Sequence of chain 1.A:
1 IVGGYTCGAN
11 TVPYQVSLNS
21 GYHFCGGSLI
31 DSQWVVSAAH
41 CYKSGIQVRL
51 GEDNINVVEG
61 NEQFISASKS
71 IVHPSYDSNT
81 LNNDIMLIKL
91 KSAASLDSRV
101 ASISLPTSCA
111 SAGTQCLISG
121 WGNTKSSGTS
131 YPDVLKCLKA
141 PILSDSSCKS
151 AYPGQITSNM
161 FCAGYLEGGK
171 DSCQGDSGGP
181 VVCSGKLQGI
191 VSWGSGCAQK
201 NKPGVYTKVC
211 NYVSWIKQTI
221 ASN

A small-molecule ligand and the protein it binds are described below.
Small molecule (SMILES): CC(C)OP(=O)(O)O

Binding-site contacts:
Ligand atom C2 contacts residue SER177 of chain 1.A at 3.4 Å.
Ligand atom O1P contacts residue SER192 of chain 1.A at 4.3 Å.
Ligand atom O4P contacts residue ASP176 of chain 1.A at 3.8 Å.
Ligand atom O1P contacts residue SER177 of chain 1.A at 2.6 Å (h-bond).
Ligand atom O4P contacts residue HIS40 of chain 1.A at 3.6 Å.
Ligand atom C3 contacts residue CYS173 of chain 1.A at 3.5 Å (hydrophobic).
Ligand atom P contacts residue HIS40 of chain 1.A at 2.5 Å.
Ligand atom C2 contacts residue SER192 of chain 1.A at 4.1 Å.
Ligand atom O4P contacts residue SER177 of chain 1.A at 2.4 Å (h-bond).
Ligand atom O4P contacts residue GLN174 of chain 1.A at 3.9 Å.
Ligand atom P contacts residue SER177 of chain 1.A at 1.5 Å.
Ligand atom C2 contacts residue CYS173 of chain 1.A at 4.0 Å (hydrophobic).
Ligand atom O1P contacts residue HIS40 of chain 1.A at 3.4 Å.
Ligand atom O4P contacts residue CYS173 of chain 1.A at 3.8 Å.
Ligand atom O3P contacts residue HIS40 of chain 1.A at 1.7 Å.
Ligand atom C1 contacts residue SER172 of chain 1.A at 4.1 Å.
Ligand atom C3 contacts residue GLN174 of chain 1.A at 3.5 Å.
Ligand atom C2 contacts residue GLN174 of chain 1.A at 4.5 Å.
Ligand atom C2 contacts residue HIS40 of chain 1.A at 4.5 Å.
Ligand atom C2 contacts residue TRP193 of chain 1.A at 4.4 Å (hydrophobic).
Ligand atom P contacts residue SER192 of chain 1.A at 4.5 Å.
Ligand atom C1 contacts residue SER192 of chain 1.A at 4.3 Å.
Ligand atom P contacts residue GLY175 of chain 1.A at 4.3 Å.
Ligand atom O3P contacts residue SER177 of chain 1.A at 2.4 Å (h-bond).
Ligand atom C1 contacts residue SER177 of chain 1.A at 3.3 Å.
Ligand atom C1 contacts residue VAL191 of chain 1.A at 3.5 Å (hydrophobic).
Ligand atom O1P contacts residue GLN174 of chain 1.A at 4.3 Å.
Ligand atom O1P contacts residue CYS173 of chain 1.A at 4.3 Å.
Ligand atom O4P contacts residue GLY175 of chain 1.A at 3.0 Å (h-bond).
Ligand atom C1 contacts residue CYS173 of chain 1.A at 3.6 Å (hydrophobic).